This protein binds this small molecule.
Small molecule (SMILES): CC(=O)N[C@@H]1[C@@H](O)[C@H](O)[C@@H](CO)O[C@H]1O

Binding-site contacts:
Ligand atom O5 contacts residue SER89 of chain 24.B at 4.1 Å.
Ligand atom C7 contacts residue ASN87 of chain 24.B at 3.6 Å.
Ligand atom C2 contacts residue ASN87 of chain 24.B at 2.4 Å.
Ligand atom C6 contacts residue LEU151 of chain 24.B at 3.8 Å (hydrophobic).
Ligand atom C4 contacts residue LEU151 of chain 24.B at 4.4 Å (hydrophobic).
Ligand atom C3 contacts residue ASN87 of chain 24.B at 3.7 Å.
Ligand atom O6 contacts residue LEU151 of chain 24.B at 3.4 Å.
Ligand atom O5 contacts residue ASN87 of chain 24.B at 2.3 Å (h-bond).
Ligand atom C5 contacts residue ASN87 of chain 24.B at 3.7 Å.
Ligand atom C1 contacts residue ASN87 of chain 24.B at 1.4 Å.
Ligand atom O5 contacts residue SER79 of chain 24.B at 4.4 Å.
Ligand atom C5 contacts residue SER89 of chain 24.B at 4.3 Å.
Ligand atom O7 contacts residue ASN87 of chain 24.B at 3.9 Å.
Ligand atom C1 contacts residue SER89 of chain 24.B at 4.5 Å.
Ligand atom C5 contacts residue LEU151 of chain 24.B at 4.1 Å (hydrophobic).
Ligand atom O7 contacts residue ASP85 of chain 24.B at 4.3 Å.
Ligand atom O4 contacts residue LEU151 of chain 24.B at 3.7 Å.
Ligand atom N2 contacts residue ASN87 of chain 24.B at 2.9 Å (h-bond).
Ligand atom C4 contacts residue ASN87 of chain 24.B at 4.2 Å.

Sequence of chain 24.B:
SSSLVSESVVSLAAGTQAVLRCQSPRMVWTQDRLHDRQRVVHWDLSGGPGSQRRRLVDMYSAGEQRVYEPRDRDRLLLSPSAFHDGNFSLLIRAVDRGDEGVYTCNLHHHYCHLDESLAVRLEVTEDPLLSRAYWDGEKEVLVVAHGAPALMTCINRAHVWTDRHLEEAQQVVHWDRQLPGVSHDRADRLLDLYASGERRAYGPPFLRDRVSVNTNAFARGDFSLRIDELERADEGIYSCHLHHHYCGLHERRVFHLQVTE